This small molecule binds to this protein.
Small molecule (SMILES): N#C[Fe](=C=O)C#N

Binding-site contacts:
Ligand atom O3 contacts residue PRO464 of chain 1.I at 3.1 Å.
Ligand atom C2 contacts residue CYS64 of chain 1.I at 3.1 Å (hydrophobic).
Ligand atom C1 contacts residue CYS512 of chain 1.I at 3.1 Å (hydrophobic).
Ligand atom N1 contacts residue THR463 of chain 1.I at 4.2 Å.
Ligand atom N2 contacts residue ARG442 of chain 1.I at 2.8 Å (salt-bridge).
Ligand atom N2 contacts residue ALA441 of chain 1.I at 3.2 Å (h-bond).
Ligand atom C1 contacts residue CYS64 of chain 1.I at 4.2 Å (hydrophobic).
Ligand atom FE contacts residue 3NI1 of chain 1.WA at 2.7 Å.
Ligand atom N1 contacts residue ARG442 of chain 1.I at 3.9 Å.
Ligand atom FE contacts residue CYS512 of chain 1.I at 2.4 Å.
Ligand atom N1 contacts residue PRO464 of chain 1.I at 3.2 Å.
Ligand atom C2 contacts residue ALA440 of chain 1.I at 3.4 Å (hydrophobic).
Ligand atom N1 contacts residue THR465 of chain 1.I at 2.7 Å (h-bond).
Ligand atom O3 contacts residue ALA440 of chain 1.I at 3.4 Å.
Ligand atom FE contacts residue HIS68 of chain 1.I at 4.2 Å.
Ligand atom FE contacts residue CYS64 of chain 1.I at 2.3 Å.
Ligand atom C2 contacts residue PRO464 of chain 1.I at 4.0 Å (hydrophobic).
Ligand atom C1 contacts residue PRO464 of chain 1.I at 3.4 Å (hydrophobic).
Ligand atom O3 contacts residue HIS68 of chain 1.I at 3.6 Å.
Ligand atom O3 contacts residue CYS512 of chain 1.I at 4.1 Å.
Ligand atom C2 contacts residue 3NI1 of chain 1.WA at 3.8 Å.
Ligand atom C1 contacts residue ARG442 of chain 1.I at 3.6 Å.
Ligand atom C2 contacts residue ARG442 of chain 1.I at 3.2 Å.
Ligand atom N1 contacts residue CYS509 of chain 1.I at 3.8 Å.
Ligand atom C3 contacts residue ALA440 of chain 1.I at 3.7 Å (hydrophobic).
Ligand atom C1 contacts residue 3NI1 of chain 1.WA at 3.7 Å.
Ligand atom C1 contacts residue CYS509 of chain 1.I at 3.7 Å (hydrophobic).
Ligand atom O3 contacts residue LEU445 of chain 1.I at 3.0 Å.
Ligand atom C3 contacts residue CYS64 of chain 1.I at 3.2 Å (hydrophobic).
Ligand atom FE contacts residue CYS509 of chain 1.I at 4.2 Å.
Ligand atom C3 contacts residue HIS68 of chain 1.I at 3.4 Å.
Ligand atom C1 contacts residue THR465 of chain 1.I at 3.7 Å.
Ligand atom N1 contacts residue CYS512 of chain 1.I at 3.4 Å.
Ligand atom C3 contacts residue LEU445 of chain 1.I at 3.9 Å (hydrophobic).
Ligand atom N2 contacts residue ALA440 of chain 1.I at 3.0 Å.
Ligand atom C3 contacts residue PRO464 of chain 1.I at 3.4 Å (hydrophobic).
Ligand atom C3 contacts residue CYS512 of chain 1.I at 3.1 Å (hydrophobic).
Ligand atom O3 contacts residue CYS64 of chain 1.I at 4.0 Å.
Ligand atom N2 contacts residue CYS64 of chain 1.I at 3.4 Å.
Ligand atom FE contacts residue ARG442 of chain 1.I at 4.0 Å.

Sequence of chain 1.I:
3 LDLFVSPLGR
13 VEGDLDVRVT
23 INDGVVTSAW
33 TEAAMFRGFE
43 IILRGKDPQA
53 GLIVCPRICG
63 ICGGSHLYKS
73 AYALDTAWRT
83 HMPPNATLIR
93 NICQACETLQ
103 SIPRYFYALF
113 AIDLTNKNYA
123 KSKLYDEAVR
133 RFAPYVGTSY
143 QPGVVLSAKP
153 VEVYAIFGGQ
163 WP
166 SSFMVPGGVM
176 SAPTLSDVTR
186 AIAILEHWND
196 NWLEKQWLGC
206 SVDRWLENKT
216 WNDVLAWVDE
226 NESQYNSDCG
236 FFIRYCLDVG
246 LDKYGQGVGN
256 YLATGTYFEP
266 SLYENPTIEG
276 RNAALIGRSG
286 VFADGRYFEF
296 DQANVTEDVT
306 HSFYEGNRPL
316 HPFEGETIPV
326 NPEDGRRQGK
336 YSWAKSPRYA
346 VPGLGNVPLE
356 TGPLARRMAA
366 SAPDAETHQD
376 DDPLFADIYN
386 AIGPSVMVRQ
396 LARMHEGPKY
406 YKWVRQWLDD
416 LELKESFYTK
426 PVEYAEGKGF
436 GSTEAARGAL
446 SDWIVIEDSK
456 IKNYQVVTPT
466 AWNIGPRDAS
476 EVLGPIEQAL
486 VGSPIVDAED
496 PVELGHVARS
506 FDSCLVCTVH